The small molecule below binds the protein below.
Small molecule (SMILES): Cc1cc(C)c(NC(=O)[C@H]2C[C@@H]3CC[C@H]2C3)c(C)c1

Binding-site contacts:
Ligand atom C12 contacts residue LEU313 of chain 1.B at 3.7 Å (hydrophobic).
Ligand atom C10 contacts residue TRP250 of chain 1.A at 3.5 Å (hydrophobic).
Ligand atom O01 contacts residue TRP250 of chain 1.A at 2.9 Å (h-bond).
Ligand atom C04 contacts residue TRP250 of chain 1.A at 4.2 Å (hydrophobic).
Ligand atom C07 contacts residue LEU326 of chain 1.A at 4.3 Å (hydrophobic).
Ligand atom C13 contacts residue TRP250 of chain 1.A at 3.2 Å (hydrophobic).
Ligand atom C14 contacts residue LEU313 of chain 1.B at 4.1 Å (hydrophobic).
Ligand atom C09 contacts residue PHE318 of chain 1.B at 4.0 Å (hydrophobic).
Ligand atom N02 contacts residue TRP250 of chain 1.A at 3.7 Å.
Ligand atom C07 contacts residue SER317 of chain 1.B at 3.9 Å.
Ligand atom O01 contacts residue PRO322 of chain 1.A at 2.9 Å.
Ligand atom C10 contacts residue SER317 of chain 1.B at 4.0 Å.
Ligand atom C11 contacts residue LEU313 of chain 1.B at 3.5 Å (hydrophobic).
Ligand atom C10 contacts residue LEU313 of chain 1.B at 3.8 Å (hydrophobic).
Ligand atom C19 contacts residue PHE319 of chain 1.A at 3.6 Å (hydrophobic).
Ligand atom C16 contacts residue PHE319 of chain 1.A at 4.2 Å (hydrophobic).
Ligand atom C12 contacts residue TRP250 of chain 1.A at 4.0 Å (hydrophobic).
Ligand atom C19 contacts residue TRP250 of chain 1.A at 3.7 Å (hydrophobic).
Ligand atom C17 contacts residue LEU313 of chain 1.B at 3.3 Å (hydrophobic).
Ligand atom C10 contacts residue PRO322 of chain 1.A at 4.0 Å (hydrophobic).
Ligand atom C17 contacts residue SER317 of chain 1.B at 3.6 Å.
Ligand atom C15 contacts residue TRP250 of chain 1.A at 3.2 Å (hydrophobic).
Ligand atom C11 contacts residue TRP250 of chain 1.A at 3.5 Å (hydrophobic).
Ligand atom C18 contacts residue TRP250 of chain 1.A at 3.4 Å (hydrophobic).
Ligand atom C13 contacts residue LEU313 of chain 1.B at 4.5 Å (hydrophobic).
Ligand atom N02 contacts residue LEU313 of chain 1.B at 3.0 Å (h-bond).
Ligand atom C19 contacts residue PHE254 of chain 1.A at 4.4 Å (hydrophobic).
Ligand atom C17 contacts residue PRO322 of chain 1.A at 4.3 Å (hydrophobic).
Ligand atom C14 contacts residue PHE319 of chain 1.A at 3.8 Å (hydrophobic).
Ligand atom C05 contacts residue TRP250 of chain 1.A at 3.3 Å (hydrophobic).
Ligand atom C14 contacts residue TRP250 of chain 1.A at 4.0 Å (hydrophobic).
Ligand atom C03 contacts residue TRP250 of chain 1.A at 4.0 Å (hydrophobic).
Ligand atom C04 contacts residue LEU326 of chain 1.A at 4.2 Å (hydrophobic).
Ligand atom C07 contacts residue PRO322 of chain 1.A at 4.2 Å (hydrophobic).
Ligand atom O01 contacts residue SER317 of chain 1.B at 3.9 Å.
Ligand atom C08 contacts residue LEU314 of chain 1.B at 4.2 Å (hydrophobic).
Ligand atom C16 contacts residue TRP250 of chain 1.A at 3.5 Å (hydrophobic).
Ligand atom C06 contacts residue SER317 of chain 1.B at 4.0 Å.
Ligand atom C17 contacts residue PHE319 of chain 1.A at 4.2 Å (hydrophobic).
Ligand atom C06 contacts residue LEU313 of chain 1.B at 4.0 Å (hydrophobic).

Sequence of chain 1.A:
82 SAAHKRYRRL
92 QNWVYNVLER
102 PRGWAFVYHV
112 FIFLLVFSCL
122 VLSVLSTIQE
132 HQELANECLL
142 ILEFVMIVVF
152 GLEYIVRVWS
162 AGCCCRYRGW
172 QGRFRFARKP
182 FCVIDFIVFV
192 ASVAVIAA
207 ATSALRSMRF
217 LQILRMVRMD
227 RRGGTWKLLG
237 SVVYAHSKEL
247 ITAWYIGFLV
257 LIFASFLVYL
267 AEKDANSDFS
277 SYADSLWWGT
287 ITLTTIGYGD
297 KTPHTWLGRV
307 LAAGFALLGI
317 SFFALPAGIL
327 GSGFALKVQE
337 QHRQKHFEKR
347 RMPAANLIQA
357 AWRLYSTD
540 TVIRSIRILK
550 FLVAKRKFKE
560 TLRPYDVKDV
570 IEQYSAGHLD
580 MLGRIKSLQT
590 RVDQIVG

Sequence of chain 1.B:
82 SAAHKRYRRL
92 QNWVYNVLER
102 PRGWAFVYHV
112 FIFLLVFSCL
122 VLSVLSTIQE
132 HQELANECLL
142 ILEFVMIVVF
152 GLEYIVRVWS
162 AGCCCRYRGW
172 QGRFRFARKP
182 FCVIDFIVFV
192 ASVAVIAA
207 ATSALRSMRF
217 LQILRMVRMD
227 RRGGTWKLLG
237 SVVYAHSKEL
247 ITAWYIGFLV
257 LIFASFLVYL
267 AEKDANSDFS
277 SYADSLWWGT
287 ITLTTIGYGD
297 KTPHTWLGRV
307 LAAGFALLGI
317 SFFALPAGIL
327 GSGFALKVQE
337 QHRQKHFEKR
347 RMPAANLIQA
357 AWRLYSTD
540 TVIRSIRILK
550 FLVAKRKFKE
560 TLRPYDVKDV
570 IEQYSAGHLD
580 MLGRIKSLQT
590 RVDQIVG